Binding-site contacts:
Ligand atom C5 contacts residue NAG1 of chain 3.B at 3.9 Å.
Ligand atom C6 contacts residue ASN165 of chain 3.A at 4.0 Å.
Ligand atom C7 contacts residue SER247 of chain 3.A at 4.2 Å.
Ligand atom O3 contacts residue ALA163 of chain 3.A at 4.0 Å.
Ligand atom O6 contacts residue ASN165 of chain 3.A at 4.0 Å.
Ligand atom C3 contacts residue ASN246 of chain 3.A at 3.9 Å.
Ligand atom O5 contacts residue ALA163 of chain 3.A at 3.7 Å.
Ligand atom C6 contacts residue ALA163 of chain 3.A at 4.4 Å (hydrophobic).
Ligand atom O7 contacts residue THR248 of chain 3.A at 3.4 Å.
Ligand atom C4 contacts residue ALA163 of chain 3.A at 3.6 Å (hydrophobic).
Ligand atom C8 contacts residue ASN246 of chain 3.A at 4.0 Å.
Ligand atom C2 contacts residue ASP188 of chain 1.A at 4.4 Å.
Ligand atom O7 contacts residue SER247 of chain 3.A at 3.4 Å.
Ligand atom C1 contacts residue ASN165 of chain 3.A at 4.4 Å.
Ligand atom C2 contacts residue ASN246 of chain 3.A at 2.5 Å.
Ligand atom C1 contacts residue ASN246 of chain 3.A at 1.5 Å.
Ligand atom C2 contacts residue ALA163 of chain 3.A at 4.1 Å (hydrophobic).
Ligand atom C3 contacts residue ALA163 of chain 3.A at 4.1 Å (hydrophobic).
Ligand atom C8 contacts residue NAG1 of chain 3.B at 3.6 Å.
Ligand atom C1 contacts residue LEU164 of chain 3.A at 3.6 Å (hydrophobic).
Ligand atom O5 contacts residue ASN246 of chain 3.A at 2.4 Å (h-bond).
Ligand atom C7 contacts residue ARG201 of chain 3.A at 4.4 Å.
Ligand atom O6 contacts residue ALA163 of chain 3.A at 3.6 Å.
Ligand atom C7 contacts residue NAG1 of chain 3.B at 4.2 Å.
Ligand atom O5 contacts residue LEU164 of chain 3.A at 3.5 Å (h-bond).
Ligand atom O7 contacts residue ASN246 of chain 3.A at 3.7 Å.
Ligand atom N2 contacts residue ASN246 of chain 3.A at 3.0 Å (h-bond).
Ligand atom C4 contacts residue ASN246 of chain 3.A at 4.3 Å.
Ligand atom C7 contacts residue THR248 of chain 3.A at 4.2 Å.
Ligand atom C8 contacts residue ARG201 of chain 3.A at 3.7 Å.
Ligand atom C5 contacts residue ASN165 of chain 3.A at 4.3 Å.
Ligand atom O7 contacts residue ARG201 of chain 3.A at 4.0 Å.
Ligand atom C5 contacts residue ASN246 of chain 3.A at 3.6 Å.
Ligand atom C7 contacts residue ASN246 of chain 3.A at 3.5 Å.
Ligand atom C6 contacts residue NAG1 of chain 3.B at 3.6 Å.
Ligand atom O3 contacts residue THR248 of chain 3.A at 4.2 Å.
Ligand atom O5 contacts residue ASN165 of chain 3.A at 3.5 Å.
Ligand atom C5 contacts residue ALA163 of chain 3.A at 4.3 Å (hydrophobic).
Ligand atom C2 contacts residue LEU164 of chain 3.A at 4.4 Å (hydrophobic).

Sequence of chain 3.A:
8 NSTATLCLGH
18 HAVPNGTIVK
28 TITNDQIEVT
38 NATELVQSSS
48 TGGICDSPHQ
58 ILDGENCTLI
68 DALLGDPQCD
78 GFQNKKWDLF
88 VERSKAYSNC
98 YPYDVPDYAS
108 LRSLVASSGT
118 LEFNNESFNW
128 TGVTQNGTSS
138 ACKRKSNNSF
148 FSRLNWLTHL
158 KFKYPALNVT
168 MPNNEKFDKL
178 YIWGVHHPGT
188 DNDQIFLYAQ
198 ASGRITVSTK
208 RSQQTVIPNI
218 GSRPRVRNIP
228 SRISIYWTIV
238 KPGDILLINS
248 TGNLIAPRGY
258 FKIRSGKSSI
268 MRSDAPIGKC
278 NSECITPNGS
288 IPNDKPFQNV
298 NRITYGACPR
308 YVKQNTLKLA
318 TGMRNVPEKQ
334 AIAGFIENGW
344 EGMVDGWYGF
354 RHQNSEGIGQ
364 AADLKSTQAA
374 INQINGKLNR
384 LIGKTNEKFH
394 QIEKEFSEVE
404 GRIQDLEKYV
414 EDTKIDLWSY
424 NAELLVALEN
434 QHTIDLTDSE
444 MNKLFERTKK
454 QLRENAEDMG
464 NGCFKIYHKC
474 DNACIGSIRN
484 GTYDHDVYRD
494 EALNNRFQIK

This small molecule binds to this protein.
Small molecule (SMILES): CC(=O)N[C@H]1[C@H](O[C@H]2[C@H](O)[C@@H](NC(C)=O)CO[C@@H]2CO)O[C@H](CO)[C@@H](O)[C@@H]1O

Sequence of chain 1.A:
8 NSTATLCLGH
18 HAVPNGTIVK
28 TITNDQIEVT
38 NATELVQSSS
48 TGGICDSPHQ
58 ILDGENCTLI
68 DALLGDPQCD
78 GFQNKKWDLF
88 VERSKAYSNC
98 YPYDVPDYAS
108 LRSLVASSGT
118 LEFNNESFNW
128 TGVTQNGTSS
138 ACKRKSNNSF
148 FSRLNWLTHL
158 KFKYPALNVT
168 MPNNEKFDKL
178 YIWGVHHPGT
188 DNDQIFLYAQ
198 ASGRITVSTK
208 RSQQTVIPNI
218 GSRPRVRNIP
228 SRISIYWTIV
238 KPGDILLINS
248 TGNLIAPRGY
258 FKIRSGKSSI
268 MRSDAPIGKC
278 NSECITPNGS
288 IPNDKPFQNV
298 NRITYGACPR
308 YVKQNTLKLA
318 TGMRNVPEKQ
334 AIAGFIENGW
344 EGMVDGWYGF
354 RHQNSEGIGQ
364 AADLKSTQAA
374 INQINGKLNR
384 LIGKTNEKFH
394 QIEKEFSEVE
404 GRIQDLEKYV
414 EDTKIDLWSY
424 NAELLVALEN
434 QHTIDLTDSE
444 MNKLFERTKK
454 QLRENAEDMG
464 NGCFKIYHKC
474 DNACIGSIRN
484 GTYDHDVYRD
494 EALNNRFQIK